Binding-site contacts:
Ligand atom C04 contacts residue TRP41 of chain 1.A at 3.5 Å (hydrophobic).
Ligand atom C10 contacts residue LEU52 of chain 1.A at 4.0 Å (hydrophobic).
Ligand atom C13 contacts residue PRO42 of chain 1.A at 3.3 Å (hydrophobic).
Ligand atom C10 contacts residue PRO42 of chain 1.A at 4.0 Å (hydrophobic).
Ligand atom O21 contacts residue TYR57 of chain 1.A at 4.0 Å.
Ligand atom N22 contacts residue LEU54 of chain 1.A at 3.9 Å.
Ligand atom C13 contacts residue PHE43 of chain 1.A at 4.1 Å (hydrophobic).
Ligand atom O21 contacts residue CYS96 of chain 1.A at 4.2 Å.
Ligand atom O05 contacts residue TRP41 of chain 1.A at 3.2 Å.
Ligand atom C18 contacts residue ASN100 of chain 1.A at 4.2 Å.
Ligand atom C19 contacts residue ILE106 of chain 1.A at 4.1 Å (hydrophobic).
Ligand atom S14 contacts residue PHE43 of chain 1.A at 3.9 Å.
Ligand atom C09 contacts residue LEU52 of chain 1.A at 3.8 Å (hydrophobic).
Ligand atom C20 contacts residue ILE106 of chain 1.A at 4.0 Å (hydrophobic).
Ligand atom O21 contacts residue TYR99 of chain 1.A at 4.2 Å.
Ligand atom N22 contacts residue ASN100 of chain 1.A at 4.1 Å.
Ligand atom C15 contacts residue ILE106 of chain 1.A at 3.8 Å (hydrophobic).
Ligand atom C19 contacts residue ASN100 of chain 1.A at 3.2 Å.
Ligand atom C12 contacts residue ILE106 of chain 1.A at 3.8 Å (hydrophobic).
Ligand atom C07 contacts residue LEU52 of chain 1.A at 4.2 Å (hydrophobic).
Ligand atom S14 contacts residue VAL47 of chain 1.A at 3.6 Å.
Ligand atom C08 contacts residue PRO42 of chain 1.A at 3.4 Å (hydrophobic).
Ligand atom C13 contacts residue ILE106 of chain 1.A at 4.0 Å (hydrophobic).
Ligand atom C24 contacts residue LEU54 of chain 1.A at 4.0 Å (hydrophobic).
Ligand atom C07 contacts residue PRO42 of chain 1.A at 4.0 Å (hydrophobic).
Ligand atom C08 contacts residue LEU52 of chain 1.A at 3.9 Å (hydrophobic).
Ligand atom C12 contacts residue PRO42 of chain 1.A at 4.0 Å (hydrophobic).
Ligand atom C10 contacts residue ILE106 of chain 1.A at 4.1 Å (hydrophobic).
Ligand atom C18 contacts residue LEU54 of chain 1.A at 3.9 Å (hydrophobic).
Ligand atom C09 contacts residue PRO42 of chain 1.A at 3.7 Å (hydrophobic).
Ligand atom C16 contacts residue ILE106 of chain 1.A at 3.7 Å (hydrophobic).
Ligand atom C06 contacts residue TRP41 of chain 1.A at 4.1 Å (hydrophobic).
Ligand atom C01 contacts residue LYS51 of chain 1.A at 3.6 Å.
Ligand atom C20 contacts residue ASN100 of chain 1.A at 3.5 Å.
Ligand atom C13 contacts residue VAL47 of chain 1.A at 3.7 Å (hydrophobic).
Ligand atom O21 contacts residue ASN100 of chain 1.A at 2.9 Å (h-bond).
Ligand atom O17 contacts residue LEU52 of chain 1.A at 3.9 Å.
Ligand atom C23 contacts residue LEU54 of chain 1.A at 4.0 Å (hydrophobic).
Ligand atom O03 contacts residue TRP41 of chain 1.A at 4.2 Å.
Ligand atom C23 contacts residue ASN100 of chain 1.A at 3.2 Å.

A protein and the small-molecule ligand that binds it are described below.
Small molecule (SMILES): CCOC(=O)c1ccc(-c2csc3c(=O)cc(N4CCOCC4)oc23)cc1

Sequence of chain 1.A:
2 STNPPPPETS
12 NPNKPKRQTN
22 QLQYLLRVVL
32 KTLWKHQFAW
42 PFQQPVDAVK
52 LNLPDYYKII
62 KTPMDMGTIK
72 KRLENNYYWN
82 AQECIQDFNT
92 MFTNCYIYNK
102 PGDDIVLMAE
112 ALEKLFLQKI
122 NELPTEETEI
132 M